Sequence of chain 1.B:
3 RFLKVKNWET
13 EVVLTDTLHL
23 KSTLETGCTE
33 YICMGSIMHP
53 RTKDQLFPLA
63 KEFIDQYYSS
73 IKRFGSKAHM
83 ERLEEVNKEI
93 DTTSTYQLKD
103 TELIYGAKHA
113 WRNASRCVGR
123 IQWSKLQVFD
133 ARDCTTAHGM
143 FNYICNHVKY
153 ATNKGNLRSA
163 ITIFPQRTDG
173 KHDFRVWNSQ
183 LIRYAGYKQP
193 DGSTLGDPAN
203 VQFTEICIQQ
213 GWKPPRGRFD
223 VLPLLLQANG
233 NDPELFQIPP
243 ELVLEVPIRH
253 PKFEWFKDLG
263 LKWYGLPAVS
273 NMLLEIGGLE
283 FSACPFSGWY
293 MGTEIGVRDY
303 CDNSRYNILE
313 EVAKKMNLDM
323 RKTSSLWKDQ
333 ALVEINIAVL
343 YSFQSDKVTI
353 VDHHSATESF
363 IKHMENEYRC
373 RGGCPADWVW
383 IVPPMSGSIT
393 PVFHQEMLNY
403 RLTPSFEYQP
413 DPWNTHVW

Binding-site contacts:
Ligand atom N02 contacts residue PRO269 of chain 1.B at 3.8 Å.
Ligand atom C02 contacts residue TRP291 of chain 1.B at 3.9 Å (hydrophobic).
Ligand atom C26 contacts residue MET40 of chain 1.B at 3.8 Å (hydrophobic).
Ligand atom C08 contacts residue VAL271 of chain 1.B at 3.6 Å (hydrophobic).
Ligand atom C10 contacts residue GLU296 of chain 1.B at 3.5 Å.
Ligand atom C13 contacts residue HEM1 of chain 1.G at 3.4 Å.
Ligand atom C03 contacts residue HEM1 of chain 1.G at 3.0 Å.
Ligand atom N02 contacts residue TYR292 of chain 1.B at 3.8 Å.
Ligand atom C06 contacts residue VAL271 of chain 1.B at 3.5 Å (hydrophobic).
Ligand atom C02 contacts residue GLU296 of chain 1.B at 3.5 Å.
Ligand atom N21 contacts residue TRP10 of chain 1.A at 3.8 Å.
Ligand atom C04 contacts residue HEM1 of chain 1.G at 3.2 Å.
Ligand atom C02 contacts residue HEM1 of chain 1.G at 3.8 Å.
Ligand atom C09 contacts residue VAL271 of chain 1.B at 4.1 Å (hydrophobic).
Ligand atom C07 contacts residue VAL271 of chain 1.B at 3.3 Å (hydrophobic).
Ligand atom N01 contacts residue GLU296 of chain 1.B at 2.7 Å (salt-bridge).
Ligand atom C14 contacts residue HEM1 of chain 1.G at 3.2 Å.
Ligand atom N02 contacts residue GLU296 of chain 1.B at 2.7 Å (salt-bridge).
Ligand atom C14 contacts residue TRP382 of chain 1.B at 3.7 Å (hydrophobic).
Ligand atom C15 contacts residue H4B1 of chain 1.H at 4.1 Å.
Ligand atom C06 contacts residue PHE288 of chain 1.B at 3.8 Å (hydrophobic).
Ligand atom C26 contacts residue TRP10 of chain 1.A at 3.4 Å (hydrophobic).
Ligand atom C06 contacts residue HEM1 of chain 1.G at 3.4 Å.
Ligand atom C24 contacts residue MET40 of chain 1.B at 3.8 Å (hydrophobic).
Ligand atom C22 contacts residue MET40 of chain 1.B at 3.5 Å (hydrophobic).
Ligand atom C08 contacts residue HEM1 of chain 1.G at 3.6 Å.
Ligand atom C09 contacts residue HEM1 of chain 1.G at 3.4 Å.
Ligand atom C05 contacts residue VAL271 of chain 1.B at 4.0 Å (hydrophobic).
Ligand atom N21 contacts residue MET40 of chain 1.B at 3.6 Å.
Ligand atom C10 contacts residue HEM1 of chain 1.G at 4.0 Å.
Ligand atom C07 contacts residue HEM1 of chain 1.G at 3.5 Å.
Ligand atom N02 contacts residue HEM1 of chain 1.G at 3.7 Å.
Ligand atom N12 contacts residue HEM1 of chain 1.G at 2.9 Å (h-bond).
Ligand atom C05 contacts residue HEM1 of chain 1.G at 3.7 Å.
Ligand atom C09 contacts residue GLU296 of chain 1.B at 3.4 Å.
Ligand atom N01 contacts residue HEM1 of chain 1.G at 4.1 Å.
Ligand atom C11 contacts residue HEM1 of chain 1.G at 3.0 Å.
Ligand atom C23 contacts residue MET40 of chain 1.B at 3.6 Å (hydrophobic).
Ligand atom C25 contacts residue MET40 of chain 1.B at 3.9 Å (hydrophobic).
Ligand atom N02 contacts residue TRP291 of chain 1.B at 2.8 Å (h-bond).

This protein binds this small molecule.
Small molecule (SMILES): Cc1ccncc1CCCNCc1ccc2ccc(N)nc2c1

Sequence of chain 1.A:
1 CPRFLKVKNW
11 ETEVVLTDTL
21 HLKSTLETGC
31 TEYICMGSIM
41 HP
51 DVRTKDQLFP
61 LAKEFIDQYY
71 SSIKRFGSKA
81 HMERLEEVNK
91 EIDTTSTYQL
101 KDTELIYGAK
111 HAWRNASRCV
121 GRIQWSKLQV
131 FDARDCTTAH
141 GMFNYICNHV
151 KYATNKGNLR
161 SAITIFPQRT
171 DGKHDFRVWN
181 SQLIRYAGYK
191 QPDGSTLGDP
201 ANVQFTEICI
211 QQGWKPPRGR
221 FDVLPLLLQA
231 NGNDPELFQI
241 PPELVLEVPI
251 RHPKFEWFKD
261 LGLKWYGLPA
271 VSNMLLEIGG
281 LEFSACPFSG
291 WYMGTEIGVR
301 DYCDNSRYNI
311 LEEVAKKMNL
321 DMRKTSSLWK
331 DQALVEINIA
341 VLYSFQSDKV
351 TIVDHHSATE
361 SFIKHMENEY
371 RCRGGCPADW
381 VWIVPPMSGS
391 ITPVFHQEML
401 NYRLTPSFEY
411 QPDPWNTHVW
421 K